Sequence of chain 1.JA:
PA

Sequence of chain 1.H:
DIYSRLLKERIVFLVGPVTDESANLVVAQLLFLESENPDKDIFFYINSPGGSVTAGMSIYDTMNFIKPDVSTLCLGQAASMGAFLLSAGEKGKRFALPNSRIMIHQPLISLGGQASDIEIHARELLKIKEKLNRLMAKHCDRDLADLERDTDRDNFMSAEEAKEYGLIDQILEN

Binding-site contacts:
Ligand atom C2 contacts residue ALO2 of chain 1.JA at 4.5 Å.
Ligand atom C2 contacts residue ILE46 of chain 1.H at 4.4 Å (hydrophobic).
Ligand atom O1 contacts residue ALO2 of chain 1.JA at 2.6 Å (h-bond).
Ligand atom C7 contacts residue LEU66 of chain 1.N at 4.0 Å (hydrophobic).
Ligand atom C2 contacts residue TYR80 of chain 1.H at 3.5 Å (hydrophobic).
Ligand atom C2 contacts residue LEU66 of chain 1.N at 3.9 Å (hydrophobic).
Ligand atom C7 contacts residue PHE67 of chain 1.N at 3.6 Å (hydrophobic).
Ligand atom C6 contacts residue LEU41 of chain 1.H at 3.7 Å (hydrophobic).
Ligand atom C5 contacts residue LEU41 of chain 1.H at 4.1 Å (hydrophobic).
Ligand atom C1 contacts residue LEU66 of chain 1.N at 4.0 Å (hydrophobic).
Ligand atom C7 contacts residue SER70 of chain 1.N at 3.8 Å.
Ligand atom C1 contacts residue TYR80 of chain 1.H at 3.6 Å (hydrophobic).
Ligand atom C1 contacts residue ALO2 of chain 1.JA at 3.1 Å.
Ligand atom C8 contacts residue PHE67 of chain 1.N at 3.9 Å (hydrophobic).
Ligand atom C7 contacts residue LEU41 of chain 1.H at 4.2 Å (hydrophobic).
Ligand atom C4 contacts residue LEU66 of chain 1.N at 4.2 Å (hydrophobic).
Ligand atom O1 contacts residue WFP1 of chain 1.JA at 2.4 Å (h-bond).
Ligand atom C3 contacts residue WFP1 of chain 1.JA at 3.9 Å.
Ligand atom C7 contacts residue ARG40 of chain 1.H at 4.2 Å.
Ligand atom C2 contacts residue WFP1 of chain 1.JA at 2.6 Å.
Ligand atom C3 contacts residue LEU66 of chain 1.N at 4.1 Å (hydrophobic).
Ligand atom C5 contacts residue LEU66 of chain 1.N at 3.9 Å (hydrophobic).
Ligand atom C6 contacts residue GLU44 of chain 1.H at 4.1 Å.
Ligand atom C1 contacts residue WFP1 of chain 1.JA at 1.5 Å.
Ligand atom C2 contacts residue MP86 of chain 1.JA at 3.9 Å.
Ligand atom C4 contacts residue LEU41 of chain 1.H at 3.7 Å (hydrophobic).
Ligand atom O1 contacts residue LEU66 of chain 1.N at 4.1 Å.
Ligand atom C5 contacts residue SER70 of chain 1.N at 4.3 Å.
Ligand atom C8 contacts residue LEU41 of chain 1.H at 3.6 Å (hydrophobic).
Ligand atom C1 contacts residue MP86 of chain 1.JA at 4.1 Å.
Ligand atom C8 contacts residue ARG40 of chain 1.H at 3.8 Å.
Ligand atom C6 contacts residue SER70 of chain 1.N at 4.5 Å.

This small molecule binds to this protein.
Small molecule (SMILES): CCCCCCCC(=O)O

Sequence of chain 1.N:
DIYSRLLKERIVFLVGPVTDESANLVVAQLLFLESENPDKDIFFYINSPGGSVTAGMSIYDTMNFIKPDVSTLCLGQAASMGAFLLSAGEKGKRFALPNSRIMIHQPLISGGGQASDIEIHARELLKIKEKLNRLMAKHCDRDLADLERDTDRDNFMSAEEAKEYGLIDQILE